Binding-site contacts:
Ligand atom C6 contacts residue LEU164 of chain 1.A at 4.0 Å (hydrophobic).
Ligand atom C8 contacts residue TRP129 of chain 1.A at 3.4 Å (hydrophobic).
Ligand atom O4 contacts residue SER114 of chain 1.A at 2.9 Å (h-bond).
Ligand atom O3 contacts residue GLN161 of chain 1.A at 3.8 Å.
Ligand atom O4 contacts residue THR131 of chain 1.A at 3.8 Å.
Ligand atom O7 contacts residue ASN165 of chain 1.A at 3.1 Å (h-bond).
Ligand atom O5 contacts residue GLY130 of chain 1.A at 3.0 Å (h-bond).
Ligand atom C1 contacts residue ASN165 of chain 1.A at 1.4 Å.
Ligand atom C2 contacts residue GLN161 of chain 1.A at 3.8 Å.
Ligand atom C8 contacts residue GLN161 of chain 1.A at 3.3 Å.
Ligand atom C5 contacts residue ASN165 of chain 1.A at 3.5 Å.
Ligand atom O3 contacts residue SER114 of chain 1.A at 3.1 Å (h-bond).
Ligand atom C5 contacts residue GLY130 of chain 1.A at 3.9 Å.
Ligand atom O5 contacts residue THR131 of chain 1.A at 3.5 Å.
Ligand atom C2 contacts residue ASN165 of chain 1.A at 2.5 Å.
Ligand atom C2 contacts residue TRP129 of chain 1.A at 3.9 Å (hydrophobic).
Ligand atom C3 contacts residue GLY130 of chain 1.A at 3.9 Å.
Ligand atom C6 contacts residue GLY130 of chain 1.A at 3.5 Å.
Ligand atom C7 contacts residue GLN161 of chain 1.A at 3.5 Å.
Ligand atom C7 contacts residue GLY130 of chain 1.A at 3.8 Å.
Ligand atom N2 contacts residue GLN161 of chain 1.A at 2.8 Å (h-bond).
Ligand atom C4 contacts residue SER114 of chain 1.A at 4.0 Å.
Ligand atom O7 contacts residue GLY130 of chain 1.A at 3.7 Å.
Ligand atom C5 contacts residue ASN165 of chain 1.A at 3.6 Å.
Ligand atom C3 contacts residue THR131 of chain 1.A at 3.9 Å.
Ligand atom C3 contacts residue GLN161 of chain 1.A at 3.7 Å.
Ligand atom N2 contacts residue GLY130 of chain 1.A at 4.1 Å.
Ligand atom O3 contacts residue GLU113 of chain 1.A at 3.8 Å.
Ligand atom C6 contacts residue PHE128 of chain 1.A at 4.1 Å (hydrophobic).
Ligand atom O3 contacts residue THR131 of chain 1.A at 3.7 Å.
Ligand atom C4 contacts residue ASN165 of chain 1.A at 3.9 Å.
Ligand atom N2 contacts residue ASN165 of chain 1.A at 2.9 Å (h-bond).
Ligand atom O6 contacts residue THR131 of chain 1.A at 3.8 Å.
Ligand atom C1 contacts residue GLY130 of chain 1.A at 4.0 Å.
Ligand atom C7 contacts residue ASN165 of chain 1.A at 3.2 Å.
Ligand atom C3 contacts residue ASN165 of chain 1.A at 3.8 Å.
Ligand atom O5 contacts residue ASN165 of chain 1.A at 2.4 Å (h-bond).
Ligand atom O4 contacts residue GLY130 of chain 1.A at 3.4 Å.
Ligand atom C6 contacts residue ASN165 of chain 1.A at 3.6 Å.
Ligand atom C5 contacts residue GLY130 of chain 1.A at 3.8 Å.

A small-molecule ligand and the protein it binds are described below.
Small molecule (SMILES): CC(=O)N[C@H]1[C@H](O[C@H]2[C@H](O)[C@@H](NC(C)=O)CO[C@@H]2CO[C@@H]2O[C@@H](C)[C@@H](O)[C@@H](O)[C@@H]2O)O[C@H](CO)[C@@H](O[C@@H]2O[C@H](CO[C@H]3O[C@H](CO)[C@@H](O)[C@H](O)[C@@H]3O)[C@@H](O)[C@H](O[C@H]3O[C@H](CO)[C@@H](O)[C@H](O)[C@@H]3O)[C@@H]2O)[C@@H]1O

Sequence of chain 1.A:
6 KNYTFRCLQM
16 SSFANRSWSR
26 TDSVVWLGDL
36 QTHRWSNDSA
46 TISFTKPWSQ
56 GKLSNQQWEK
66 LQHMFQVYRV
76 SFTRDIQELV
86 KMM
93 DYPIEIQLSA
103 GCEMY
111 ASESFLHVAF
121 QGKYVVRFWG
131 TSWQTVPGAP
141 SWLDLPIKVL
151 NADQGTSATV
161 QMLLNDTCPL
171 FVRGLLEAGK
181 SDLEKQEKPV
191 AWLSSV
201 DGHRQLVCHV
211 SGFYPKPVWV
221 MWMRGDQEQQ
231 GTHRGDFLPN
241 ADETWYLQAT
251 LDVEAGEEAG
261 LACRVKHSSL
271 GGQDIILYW